A small-molecule ligand and the protein it binds are described below.
Small molecule (SMILES): CC(=O)N[C@H]1[C@H](O[C@H]2[C@H](O)[C@@H](NC(C)=O)CO[C@@H]2CO)O[C@H](CO)[C@@H](O)[C@@H]1O

Sequence of chain 1.A:
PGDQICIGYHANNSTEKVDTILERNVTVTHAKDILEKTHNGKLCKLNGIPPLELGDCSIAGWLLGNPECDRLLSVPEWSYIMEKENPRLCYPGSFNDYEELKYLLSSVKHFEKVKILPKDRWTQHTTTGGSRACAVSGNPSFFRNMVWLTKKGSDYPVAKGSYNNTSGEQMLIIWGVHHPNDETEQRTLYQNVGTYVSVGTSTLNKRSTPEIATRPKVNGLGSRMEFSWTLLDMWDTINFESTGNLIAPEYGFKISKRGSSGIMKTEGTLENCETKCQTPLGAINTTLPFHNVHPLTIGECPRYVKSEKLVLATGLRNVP

Binding-site contacts:
Ligand atom C7 contacts residue ASN166 of chain 1.A at 3.2 Å.
Ligand atom C1 contacts residue TRP237 of chain 1.A at 4.2 Å (hydrophobic).
Ligand atom O7 contacts residue THR239 of chain 1.A at 3.7 Å.
Ligand atom O7 contacts residue ASN166 of chain 1.A at 3.1 Å (h-bond).
Ligand atom C7 contacts residue THR239 of chain 1.A at 4.0 Å.
Ligand atom C3 contacts residue ASN166 of chain 1.A at 3.6 Å.
Ligand atom O5 contacts residue ASN166 of chain 1.A at 2.4 Å (h-bond).
Ligand atom N2 contacts residue THR239 of chain 1.A at 4.0 Å.
Ligand atom N2 contacts residue ASN166 of chain 1.A at 2.7 Å (h-bond).
Ligand atom C6 contacts residue TRP237 of chain 1.A at 4.4 Å (hydrophobic).
Ligand atom C5 contacts residue ASN166 of chain 1.A at 3.6 Å.
Ligand atom C2 contacts residue ASN166 of chain 1.A at 2.2 Å.
Ligand atom C1 contacts residue ASN166 of chain 1.A at 1.4 Å.
Ligand atom C8 contacts residue TRP237 of chain 1.A at 3.6 Å (hydrophobic).
Ligand atom O6 contacts residue TRP237 of chain 1.A at 3.9 Å.
Ligand atom C4 contacts residue ASN166 of chain 1.A at 4.1 Å.
Ligand atom O6 contacts residue THR168 of chain 1.A at 3.8 Å.